Binding-site contacts:
Ligand atom O3P contacts residue TYR135 of chain 1.A at 2.5 Å (h-bond).
Ligand atom CA contacts residue GLU187 of chain 1.A at 3.4 Å.
Ligand atom CB contacts residue ASN180 of chain 1.A at 3.3 Å.
Ligand atom P contacts residue TYR135 of chain 1.A at 3.8 Å.
Ligand atom NH2 contacts residue LEU48 of chain 1.A at 3.8 Å.
Ligand atom C contacts residue GLU187 of chain 1.A at 3.7 Å.
Ligand atom CB contacts residue LEU234 of chain 1.A at 3.5 Å (hydrophobic).
Ligand atom NE contacts residue VAL51 of chain 1.A at 3.7 Å.
Ligand atom N contacts residue LEU179 of chain 1.A at 3.5 Å.
Ligand atom CA contacts residue ASN180 of chain 1.A at 3.4 Å.
Ligand atom CD contacts residue LEU227 of chain 1.A at 3.7 Å (hydrophobic).
Ligand atom CG contacts residue VAL51 of chain 1.A at 3.6 Å (hydrophobic).
Ligand atom N contacts residue ASN231 of chain 1.A at 3.0 Å (h-bond).
Ligand atom CG1 contacts residue UQN1 of chain 1.C at 3.7 Å.
Ligand atom C contacts residue ASN231 of chain 1.A at 3.8 Å.
Ligand atom O3P contacts residue ARG134 of chain 1.A at 2.9 Å (salt-bridge).
Ligand atom CG2 contacts residue LYS127 of chain 1.A at 3.8 Å.
Ligand atom CD1 contacts residue UQN1 of chain 1.C at 3.5 Å.
Ligand atom O contacts residue LEU179 of chain 1.A at 3.7 Å.
Ligand atom C contacts residue LEU179 of chain 1.A at 3.8 Å (hydrophobic).
Ligand atom N contacts residue ASN180 of chain 1.A at 2.9 Å (h-bond).
Ligand atom NE contacts residue GLU19 of chain 1.A at 2.8 Å (salt-bridge).
Ligand atom CG2 contacts residue UQN1 of chain 1.C at 3.7 Å.
Ligand atom P contacts residue ARG134 of chain 1.A at 3.8 Å.
Ligand atom O contacts residue GLU187 of chain 1.A at 3.3 Å (salt-bridge).
Ligand atom O2P contacts residue ARG61 of chain 1.A at 2.9 Å (salt-bridge).
Ligand atom CZ contacts residue GLU19 of chain 1.A at 3.6 Å.
Ligand atom CA contacts residue ASN231 of chain 1.A at 3.8 Å.
Ligand atom CB contacts residue TRP235 of chain 1.A at 3.6 Å (hydrophobic).
Ligand atom O contacts residue VAL183 of chain 1.A at 3.5 Å.
Ligand atom O contacts residue ASN231 of chain 1.A at 2.9 Å (h-bond).
Ligand atom C contacts residue ASN180 of chain 1.A at 3.6 Å.
Ligand atom P contacts residue ARG61 of chain 1.A at 3.7 Å.
Ligand atom CD contacts residue GLU19 of chain 1.A at 3.7 Å.
Ligand atom CB contacts residue ASN231 of chain 1.A at 3.0 Å.
Ligand atom O1P contacts residue ARG61 of chain 1.A at 2.9 Å (salt-bridge).
Ligand atom O2P contacts residue ARG134 of chain 1.A at 2.8 Å (salt-bridge).
Ligand atom CG2 contacts residue ASN180 of chain 1.A at 3.6 Å.
Ligand atom NH2 contacts residue GLU19 of chain 1.A at 3.2 Å (salt-bridge).
Ligand atom N contacts residue GLU187 of chain 1.A at 2.3 Å (salt-bridge).

A protein and the small-molecule ligand that binds it are described below.
Small molecule (SMILES): CC[C@H](C)[C@H](NC(=O)[C@H](COP(=O)(O)O)NC(=O)CNC(=O)[C@H](C)N)C(=O)N1CCC[C@H]1C(=O)NCC(=O)N[C@H](C=O)CCCN=C(N)N

Sequence of chain 1.A:
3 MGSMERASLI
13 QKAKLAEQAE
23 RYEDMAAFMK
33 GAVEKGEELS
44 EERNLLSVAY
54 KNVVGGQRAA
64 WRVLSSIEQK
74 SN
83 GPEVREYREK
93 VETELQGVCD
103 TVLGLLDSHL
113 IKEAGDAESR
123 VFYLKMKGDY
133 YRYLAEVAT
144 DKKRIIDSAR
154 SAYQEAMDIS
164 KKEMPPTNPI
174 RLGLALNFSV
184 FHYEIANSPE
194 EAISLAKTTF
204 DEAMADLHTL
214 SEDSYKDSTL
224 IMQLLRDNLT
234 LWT